A protein and the small-molecule ligand that binds it are described below.
Small molecule (SMILES): CCCc1ccccc1

Sequence of chain 1.A:
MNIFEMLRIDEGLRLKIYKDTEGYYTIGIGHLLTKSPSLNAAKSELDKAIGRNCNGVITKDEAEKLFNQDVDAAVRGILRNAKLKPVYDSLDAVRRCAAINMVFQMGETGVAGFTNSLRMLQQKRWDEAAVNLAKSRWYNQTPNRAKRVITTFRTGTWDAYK

Binding-site contacts:
Ligand atom CAH contacts residue ALA99 of chain 1.A at 4.4 Å (hydrophobic).
Ligand atom CAD contacts residue ALA99 of chain 1.A at 3.7 Å (hydrophobic).
Ligand atom CAF contacts residue LEU84 of chain 1.A at 4.3 Å (hydrophobic).
Ligand atom CAI contacts residue LEU118 of chain 1.A at 4.0 Å (hydrophobic).
Ligand atom CAH contacts residue LEU121 of chain 1.A at 4.0 Å (hydrophobic).
Ligand atom CAD contacts residue LEU84 of chain 1.A at 3.9 Å (hydrophobic).
Ligand atom CAB contacts residue TYR88 of chain 1.A at 4.0 Å (hydrophobic).
Ligand atom CAF contacts residue VAL103 of chain 1.A at 4.1 Å (hydrophobic).
Ligand atom CAI contacts residue ALA99 of chain 1.A at 3.7 Å (hydrophobic).
Ligand atom CAF contacts residue ALA99 of chain 1.A at 3.6 Å (hydrophobic).
Ligand atom CAF contacts residue VAL111 of chain 1.A at 3.4 Å (hydrophobic).
Ligand atom CAB contacts residue LEU84 of chain 1.A at 3.7 Å (hydrophobic).
Ligand atom CAC contacts residue LEU118 of chain 1.A at 4.0 Å (hydrophobic).
Ligand atom CAE contacts residue LEU118 of chain 1.A at 3.6 Å (hydrophobic).
Ligand atom CAB contacts residue ALA99 of chain 1.A at 3.8 Å (hydrophobic).
Ligand atom CAH contacts residue VAL111 of chain 1.A at 3.9 Å (hydrophobic).
Ligand atom CAA contacts residue MET102 of chain 1.A at 4.0 Å (hydrophobic).
Ligand atom CAH contacts residue MET102 of chain 1.A at 4.0 Å (hydrophobic).
Ligand atom CAB contacts residue ILE78 of chain 1.A at 4.2 Å (hydrophobic).
Ligand atom CAH contacts residue LEU118 of chain 1.A at 4.4 Å (hydrophobic).
Ligand atom CAD contacts residue VAL111 of chain 1.A at 4.3 Å (hydrophobic).
Ligand atom CAC contacts residue LEU84 of chain 1.A at 3.9 Å (hydrophobic).
Ligand atom CAC contacts residue VAL87 of chain 1.A at 3.8 Å (hydrophobic).
Ligand atom CAA contacts residue SER117 of chain 1.A at 4.0 Å.
Ligand atom CAA contacts residue PHE114 of chain 1.A at 4.2 Å (hydrophobic).
Ligand atom CAE contacts residue VAL87 of chain 1.A at 3.9 Å (hydrophobic).
Ligand atom CAG contacts residue LEU118 of chain 1.A at 3.6 Å (hydrophobic).
Ligand atom CAD contacts residue ILE78 of chain 1.A at 4.0 Å (hydrophobic).
Ligand atom CAG contacts residue LEU121 of chain 1.A at 4.0 Å (hydrophobic).
Ligand atom CAC contacts residue TYR88 of chain 1.A at 3.8 Å (hydrophobic).
Ligand atom CAH contacts residue PHE153 of chain 1.A at 3.8 Å (hydrophobic).
Ligand atom CAD contacts residue VAL103 of chain 1.A at 4.0 Å (hydrophobic).
Ligand atom CAC contacts residue ALA99 of chain 1.A at 3.9 Å (hydrophobic).
Ligand atom CAG contacts residue MET102 of chain 1.A at 4.4 Å (hydrophobic).
Ligand atom CAA contacts residue LEU121 of chain 1.A at 3.8 Å (hydrophobic).
Ligand atom CAI contacts residue VAL111 of chain 1.A at 4.0 Å (hydrophobic).
Ligand atom CAA contacts residue LEU133 of chain 1.A at 3.5 Å (hydrophobic).
Ligand atom CAG contacts residue VAL111 of chain 1.A at 3.6 Å (hydrophobic).
Ligand atom CAE contacts residue ALA99 of chain 1.A at 3.8 Å (hydrophobic).
Ligand atom CAE contacts residue LEU121 of chain 1.A at 4.4 Å (hydrophobic).